This small molecule binds to this protein.
Small molecule (SMILES): Nc1nc2c(ncn2[C@@H]2O[C@H](CO[P](=O)(O)O[C@@H]3[C@H](O)[C@@H](CO)O[C@H]3n3ccc(=O)[nH]c3=O)[C@@H](O)[C@H]2O)c(=O)[nH]1

Sequence of chain 2.B:
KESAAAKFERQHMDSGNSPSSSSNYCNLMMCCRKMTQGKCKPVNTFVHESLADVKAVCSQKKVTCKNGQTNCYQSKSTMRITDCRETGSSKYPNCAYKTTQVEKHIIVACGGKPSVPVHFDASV

Binding-site contacts:
Ligand atom C3B contacts residue ASN24 of chain 2.A at 3.6 Å.
Ligand atom O6G contacts residue ARG33 of chain 2.B at 3.1 Å (salt-bridge).
Ligand atom C8G contacts residue ARG33 of chain 2.B at 3.7 Å.
Ligand atom C4D contacts residue ARG33 of chain 2.B at 4.2 Å.
Ligand atom C1B contacts residue LEU28 of chain 2.A at 4.4 Å (hydrophobic).
Ligand atom C6G contacts residue ARG33 of chain 2.B at 3.9 Å.
Ligand atom O2B contacts residue LEU28 of chain 2.A at 4.1 Å.
Ligand atom C4G contacts residue LEU28 of chain 2.A at 4.0 Å (hydrophobic).
Ligand atom C5U contacts residue ASN94 of chain 2.A at 3.2 Å.
Ligand atom C2B contacts residue ASN27 of chain 2.A at 4.3 Å.
Ligand atom N7G contacts residue ASP14 of chain 2.A at 4.0 Å.
Ligand atom O2B contacts residue ASN27 of chain 2.A at 3.7 Å.
Ligand atom C4B contacts residue ASN27 of chain 2.A at 4.1 Å.
Ligand atom C1B contacts residue ASN27 of chain 2.A at 3.9 Å.
Ligand atom C6G contacts residue CYS32 of chain 2.B at 3.7 Å (hydrophobic).
Ligand atom N2G contacts residue ASN27 of chain 2.A at 4.0 Å.
Ligand atom N7G contacts residue MET29 of chain 2.B at 4.3 Å.
Ligand atom O3B contacts residue ASN27 of chain 2.A at 4.3 Å.
Ligand atom O4B contacts residue ASN27 of chain 2.A at 4.1 Å.
Ligand atom O3D contacts residue ARG33 of chain 2.B at 3.7 Å.
Ligand atom N7G contacts residue LEU28 of chain 2.A at 4.0 Å.
Ligand atom C5G contacts residue ARG33 of chain 2.B at 3.9 Å.
Ligand atom O3D contacts residue ASP14 of chain 2.A at 4.0 Å.
Ligand atom C5G contacts residue LEU28 of chain 2.A at 4.1 Å (hydrophobic).
Ligand atom N9G contacts residue LEU28 of chain 2.A at 3.8 Å.
Ligand atom O3B contacts residue ASN24 of chain 2.A at 2.5 Å (h-bond).
Ligand atom C5D contacts residue ARG33 of chain 2.B at 3.9 Å.
Ligand atom C2B contacts residue ASN24 of chain 2.A at 3.8 Å.
Ligand atom N2G contacts residue CYS95 of chain 2.A at 3.5 Å (h-bond).
Ligand atom N1G contacts residue CYS31 of chain 2.A at 4.3 Å.
Ligand atom C2G contacts residue ASN27 of chain 2.A at 4.2 Å.
Ligand atom N7G contacts residue ARG33 of chain 2.B at 2.9 Å (salt-bridge).
Ligand atom O2B contacts residue ASN24 of chain 2.A at 2.9 Å.
Ligand atom N1G contacts residue CYS32 of chain 2.B at 4.1 Å.
Ligand atom C8G contacts residue ASP14 of chain 2.A at 3.3 Å.
Ligand atom O6G contacts residue CYS31 of chain 2.A at 4.3 Å.
Ligand atom O6G contacts residue CYS32 of chain 2.B at 3.4 Å (h-bond).
Ligand atom C6U contacts residue ASN94 of chain 2.A at 3.6 Å.
Ligand atom N3G contacts residue ASN27 of chain 2.A at 3.8 Å.
Ligand atom C8G contacts residue LEU28 of chain 2.A at 3.8 Å (hydrophobic).

Sequence of chain 2.A:
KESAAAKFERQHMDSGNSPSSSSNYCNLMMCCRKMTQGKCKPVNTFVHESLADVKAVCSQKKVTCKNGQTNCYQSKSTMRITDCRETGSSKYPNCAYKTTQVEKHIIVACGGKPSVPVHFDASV